Binding-site contacts:
Ligand atom C8 contacts residue ALA18 of chain 47.P at 4.0 Å (hydrophobic).
Ligand atom C8 contacts residue TYR17 of chain 47.P at 3.4 Å (hydrophobic).
Ligand atom C5 contacts residue ASN19 of chain 47.P at 3.6 Å.
Ligand atom C1 contacts residue ASN19 of chain 47.P at 2.3 Å.
Ligand atom N2 contacts residue ASN19 of chain 47.P at 4.0 Å.
Ligand atom C2 contacts residue ASN19 of chain 47.P at 3.6 Å.
Ligand atom O5 contacts residue ASN19 of chain 47.P at 2.9 Å (h-bond).
Ligand atom C3 contacts residue ASN19 of chain 47.P at 4.4 Å.
Ligand atom O7 contacts residue ALA18 of chain 47.P at 4.3 Å.
Ligand atom C7 contacts residue TYR17 of chain 47.P at 4.3 Å (hydrophobic).
Ligand atom C7 contacts residue ALA18 of chain 47.P at 4.4 Å (hydrophobic).

Sequence of chain 47.P:
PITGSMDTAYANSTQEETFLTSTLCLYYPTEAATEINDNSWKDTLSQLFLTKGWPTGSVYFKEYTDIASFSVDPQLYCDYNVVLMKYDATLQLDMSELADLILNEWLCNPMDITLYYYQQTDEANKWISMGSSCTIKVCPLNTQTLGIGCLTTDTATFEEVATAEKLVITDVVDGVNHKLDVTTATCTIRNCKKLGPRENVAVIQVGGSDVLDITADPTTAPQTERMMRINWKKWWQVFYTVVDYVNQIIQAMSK

The protein below binds the small molecule below.
Small molecule (SMILES): CC(=O)N[C@H]1[C@H](O[C@H]2[C@H](O)[C@@H](NC(C)=O)CO[C@@H]2CO)O[C@H](CO)[C@@H](O)[C@@H]1O